Binding-site contacts:
Ligand atom CM6 contacts residue VAL188 of chain 9.A at 3.8 Å (hydrophobic).
Ligand atom CM2 contacts residue TYR128 of chain 9.A at 3.4 Å (hydrophobic).
Ligand atom N3A contacts residue TYR152 of chain 9.A at 3.8 Å.
Ligand atom F3 contacts residue VAL176 of chain 9.A at 3.6 Å.
Ligand atom C2A contacts residue TYR152 of chain 9.A at 3.7 Å (hydrophobic).
Ligand atom C4 contacts residue TYR197 of chain 9.A at 3.4 Å (hydrophobic).
Ligand atom CM2 contacts residue MET224 of chain 9.A at 3.5 Å (hydrophobic).
Ligand atom C1C contacts residue TYR197 of chain 9.A at 3.5 Å (hydrophobic).
Ligand atom C5B contacts residue TYR152 of chain 9.A at 3.5 Å (hydrophobic).
Ligand atom CM4 contacts residue VAL176 of chain 9.A at 3.8 Å (hydrophobic).
Ligand atom O1A contacts residue ALA24 of chain 9.C at 3.3 Å.
Ligand atom F1 contacts residue MET224 of chain 9.A at 3.6 Å.
Ligand atom C3A contacts residue PHE186 of chain 9.A at 3.7 Å (hydrophobic).
Ligand atom C6B contacts residue TYR152 of chain 9.A at 3.6 Å (hydrophobic).
Ligand atom F2 contacts residue VAL176 of chain 9.A at 2.7 Å.
Ligand atom C2C contacts residue ILE104 of chain 9.A at 3.8 Å (hydrophobic).
Ligand atom F3 contacts residue ALA150 of chain 9.A at 2.7 Å.
Ligand atom N1A contacts residue ALA24 of chain 9.C at 3.2 Å.
Ligand atom CM6 contacts residue LEU25 of chain 9.C at 3.8 Å (hydrophobic).
Ligand atom N1A contacts residue PRO174 of chain 9.A at 3.5 Å.
Ligand atom CM3 contacts residue ASN219 of chain 9.A at 3.8 Å.
Ligand atom C1C contacts residue TYR128 of chain 9.A at 3.5 Å (hydrophobic).
Ligand atom F1 contacts residue ALA150 of chain 9.A at 3.8 Å.
Ligand atom O1 contacts residue MET221 of chain 9.A at 3.7 Å.
Ligand atom F3 contacts residue TYR152 of chain 9.A at 3.6 Å.
Ligand atom F3 contacts residue PRO174 of chain 9.A at 2.9 Å.
Ligand atom C2B contacts residue ILE104 of chain 9.A at 3.8 Å (hydrophobic).
Ligand atom C3B contacts residue MET224 of chain 9.A at 3.6 Å (hydrophobic).
Ligand atom CM6 contacts residue TYR152 of chain 9.A at 3.4 Å (hydrophobic).
Ligand atom C3C contacts residue TYR128 of chain 9.A at 3.3 Å (hydrophobic).
Ligand atom F1 contacts residue PHE186 of chain 9.A at 3.8 Å.
Ligand atom CM2 contacts residue ILE104 of chain 9.A at 3.6 Å (hydrophobic).
Ligand atom F3 contacts residue SER175 of chain 9.A at 2.8 Å.
Ligand atom N3A contacts residue PHE186 of chain 9.A at 3.4 Å.
Ligand atom O1A contacts residue PRO174 of chain 9.A at 3.5 Å.
Ligand atom C2A contacts residue PHE186 of chain 9.A at 3.5 Å (hydrophobic).
Ligand atom F3 contacts residue MET151 of chain 9.A at 3.7 Å.
Ligand atom C2C contacts residue TYR128 of chain 9.A at 3.2 Å (hydrophobic).
Ligand atom CM4 contacts residue ALA150 of chain 9.A at 3.6 Å (hydrophobic).
Ligand atom C3 contacts residue LEU106 of chain 9.A at 3.8 Å (hydrophobic).

Sequence of chain 9.C:
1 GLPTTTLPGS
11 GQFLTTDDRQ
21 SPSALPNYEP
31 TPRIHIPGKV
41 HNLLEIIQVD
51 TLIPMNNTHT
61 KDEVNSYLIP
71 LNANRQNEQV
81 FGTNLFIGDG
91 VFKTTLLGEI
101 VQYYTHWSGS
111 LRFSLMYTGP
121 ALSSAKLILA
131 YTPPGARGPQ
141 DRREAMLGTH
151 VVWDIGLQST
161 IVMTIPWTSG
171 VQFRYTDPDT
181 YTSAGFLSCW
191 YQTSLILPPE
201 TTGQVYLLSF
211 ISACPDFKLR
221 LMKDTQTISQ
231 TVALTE

Sequence of chain 9.A:
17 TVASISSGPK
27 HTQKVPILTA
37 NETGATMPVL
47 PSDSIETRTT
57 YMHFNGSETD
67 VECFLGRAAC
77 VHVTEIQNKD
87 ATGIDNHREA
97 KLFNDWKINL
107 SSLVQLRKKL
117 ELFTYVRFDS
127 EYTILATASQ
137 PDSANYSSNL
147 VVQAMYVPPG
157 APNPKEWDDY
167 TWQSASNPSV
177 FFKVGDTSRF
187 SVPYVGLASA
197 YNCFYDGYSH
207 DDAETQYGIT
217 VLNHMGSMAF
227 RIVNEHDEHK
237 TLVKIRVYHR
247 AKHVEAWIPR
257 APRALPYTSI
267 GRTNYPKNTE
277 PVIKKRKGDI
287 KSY

Sequence of chain 10.C:
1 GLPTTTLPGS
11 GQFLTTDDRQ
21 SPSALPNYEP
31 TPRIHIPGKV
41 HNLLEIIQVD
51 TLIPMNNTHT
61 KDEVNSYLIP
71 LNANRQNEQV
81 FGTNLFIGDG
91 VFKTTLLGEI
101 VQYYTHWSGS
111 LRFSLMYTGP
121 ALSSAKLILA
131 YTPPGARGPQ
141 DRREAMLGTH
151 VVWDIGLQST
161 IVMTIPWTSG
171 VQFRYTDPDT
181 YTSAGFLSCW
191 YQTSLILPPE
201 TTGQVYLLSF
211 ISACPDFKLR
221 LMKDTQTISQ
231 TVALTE

A small-molecule ligand and the protein it binds are described below.
Small molecule (SMILES): Cc1cc(CCCOc2c(C)cc(-c3noc(C(F)(F)F)n3)cc2C)on1